The protein below binds the small molecule below.
Small molecule (SMILES): CCCCCCCCCCC(CCCCCCCCCC)(CO[C@H]1O[C@@H](CO)[C@H](O[C@@H]2O[C@@H](CO)[C@H](O)[C@@H](O)[C@@H]2O)[C@@H](O)[C@@H]1O)CO[C@H]1O[C@@H](CO)[C@H](O[C@@H]2O[C@@H](CO)[C@H](O)[C@@H](O)[C@@H]2O)[C@@H](O)[C@H]1O

Sequence of chain 1.B:
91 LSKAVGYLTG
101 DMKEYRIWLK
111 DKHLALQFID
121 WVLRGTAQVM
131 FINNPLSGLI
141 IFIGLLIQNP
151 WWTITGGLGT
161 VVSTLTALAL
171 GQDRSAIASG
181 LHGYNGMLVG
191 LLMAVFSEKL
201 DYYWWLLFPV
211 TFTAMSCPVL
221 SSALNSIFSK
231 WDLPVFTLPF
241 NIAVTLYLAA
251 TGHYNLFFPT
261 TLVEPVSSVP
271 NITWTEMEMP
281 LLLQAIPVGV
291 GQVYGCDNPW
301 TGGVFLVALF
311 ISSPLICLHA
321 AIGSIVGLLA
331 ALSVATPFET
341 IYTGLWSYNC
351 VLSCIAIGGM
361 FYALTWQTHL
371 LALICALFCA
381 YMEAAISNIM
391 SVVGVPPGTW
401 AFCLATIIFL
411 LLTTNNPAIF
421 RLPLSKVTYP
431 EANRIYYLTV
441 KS

Binding-site contacts:
Ligand atom CCJ contacts residue LEU168 of chain 1.B at 4.0 Å (hydrophobic).
Ligand atom CCM contacts residue LEU114 of chain 1.B at 3.9 Å (hydrophobic).
Ligand atom CBK contacts residue PHE118 of chain 1.B at 3.8 Å (hydrophobic).
Ligand atom CBC contacts residue LEU165 of chain 1.B at 4.3 Å (hydrophobic).
Ligand atom CBE contacts residue VAL161 of chain 1.B at 4.3 Å (hydrophobic).
Ligand atom CBE contacts residue LEU165 of chain 1.B at 3.9 Å (hydrophobic).
Ligand atom CBT contacts residue LEU168 of chain 1.B at 4.0 Å (hydrophobic).
Ligand atom CCJ contacts residue TRP121 of chain 1.B at 4.3 Å (hydrophobic).
Ligand atom OBV contacts residue LEU114 of chain 1.B at 4.1 Å.
Ligand atom OBV contacts residue LEU168 of chain 1.B at 3.7 Å.
Ligand atom OBV contacts residue TRP121 of chain 1.B at 3.9 Å.
Ligand atom CBC contacts residue VAL161 of chain 1.B at 3.7 Å (hydrophobic).
Ligand atom CCM contacts residue PHE118 of chain 1.B at 3.6 Å (hydrophobic).
Ligand atom CCJ contacts residue LEU114 of chain 1.B at 3.8 Å (hydrophobic).
Ligand atom CBT contacts residue LEU114 of chain 1.B at 4.4 Å (hydrophobic).
Ligand atom CBQ contacts residue PHE118 of chain 1.B at 4.3 Å (hydrophobic).
Ligand atom CBE contacts residue PHE118 of chain 1.B at 4.0 Å (hydrophobic).
Ligand atom CBK contacts residue LEU165 of chain 1.B at 4.3 Å (hydrophobic).
Ligand atom CCM contacts residue LEU168 of chain 1.B at 4.4 Å (hydrophobic).
Ligand atom CCJ contacts residue ARG174 of chain 1.B at 3.8 Å.
Ligand atom CBA contacts residue VAL161 of chain 1.B at 4.3 Å (hydrophobic).